Sequence of chain 1.E:
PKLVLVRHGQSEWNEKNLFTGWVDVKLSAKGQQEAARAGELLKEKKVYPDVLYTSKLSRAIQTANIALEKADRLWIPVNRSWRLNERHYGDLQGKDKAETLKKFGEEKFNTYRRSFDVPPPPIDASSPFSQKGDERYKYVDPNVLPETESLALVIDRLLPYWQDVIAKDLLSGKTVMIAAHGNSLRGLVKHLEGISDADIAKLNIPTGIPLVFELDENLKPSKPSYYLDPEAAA

Binding-site contacts:
Ligand atom CB contacts residue GLU231 of chain 1.E at 3.3 Å.
Ligand atom CB contacts residue ALA234 of chain 1.E at 3.6 Å (hydrophobic).
Ligand atom CB contacts residue ALA232 of chain 1.E at 4.2 Å (hydrophobic).
Ligand atom N contacts residue ALA233 of chain 1.E at 3.4 Å.
Ligand atom CA contacts residue GLU231 of chain 1.E at 3.7 Å.
Ligand atom CA contacts residue ALA234 of chain 1.E at 2.5 Å (hydrophobic).
Ligand atom O contacts residue ALA234 of chain 1.E at 3.8 Å.
Ligand atom N contacts residue ALA234 of chain 1.E at 1.3 Å.
Ligand atom C contacts residue ALA234 of chain 1.E at 3.3 Å (hydrophobic).
Ligand atom N contacts residue GLU231 of chain 1.E at 3.1 Å (salt-bridge).
Ligand atom N contacts residue ALA232 of chain 1.E at 4.1 Å.

A small-molecule ligand and the protein it binds are described below.
Small molecule (SMILES): C[C@H](N)C(=O)O